Sequence of chain 1.B:
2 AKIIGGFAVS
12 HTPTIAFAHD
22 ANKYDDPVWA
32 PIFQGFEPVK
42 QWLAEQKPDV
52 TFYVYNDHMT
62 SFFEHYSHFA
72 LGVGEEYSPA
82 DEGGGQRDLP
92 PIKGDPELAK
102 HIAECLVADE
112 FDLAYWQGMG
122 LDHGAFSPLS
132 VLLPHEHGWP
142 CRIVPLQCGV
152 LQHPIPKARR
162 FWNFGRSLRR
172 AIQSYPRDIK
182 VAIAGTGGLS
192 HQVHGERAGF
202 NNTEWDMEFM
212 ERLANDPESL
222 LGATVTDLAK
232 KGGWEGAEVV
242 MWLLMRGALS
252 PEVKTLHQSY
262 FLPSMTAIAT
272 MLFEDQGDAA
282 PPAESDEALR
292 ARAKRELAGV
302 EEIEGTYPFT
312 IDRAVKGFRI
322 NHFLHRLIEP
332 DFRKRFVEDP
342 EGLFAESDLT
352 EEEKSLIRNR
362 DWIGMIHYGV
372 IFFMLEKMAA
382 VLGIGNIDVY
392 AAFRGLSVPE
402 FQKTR

Binding-site contacts:
Ligand atom OAC contacts residue GLU377 of chain 1.A at 2.5 Å (salt-bridge).
Ligand atom CAK contacts residue THR13 of chain 1.B at 3.5 Å.
Ligand atom CAL contacts residue PRO14 of chain 1.B at 3.5 Å (hydrophobic).
Ligand atom CAG contacts residue PRO14 of chain 1.B at 4.0 Å (hydrophobic).
Ligand atom CAG contacts residue THR267 of chain 1.B at 3.0 Å.
Ligand atom OAD contacts residue THR13 of chain 1.B at 3.9 Å.
Ligand atom OAA contacts residue MET266 of chain 1.B at 3.9 Å.
Ligand atom OAC contacts residue HIS124 of chain 1.B at 3.4 Å (h-bond).
Ligand atom CAI contacts residue GLU377 of chain 1.A at 3.5 Å.
Ligand atom CAJ contacts residue HIS192 of chain 1.B at 4.0 Å.
Ligand atom OAC contacts residue PHE374 of chain 1.A at 3.9 Å.
Ligand atom OAE contacts residue HIS59 of chain 1.B at 3.4 Å (h-bond).
Ligand atom CAH contacts residue MET266 of chain 1.B at 3.9 Å (hydrophobic).
Ligand atom CAL contacts residue HIS124 of chain 1.B at 3.7 Å.
Ligand atom OAB contacts residue THR267 of chain 1.B at 2.5 Å (h-bond).
Ligand atom OAA contacts residue TYR412 of chain 1.A at 2.3 Å (h-bond).
Ligand atom CAH contacts residue TYR412 of chain 1.A at 3.3 Å (hydrophobic).
Ligand atom OAB contacts residue TYR412 of chain 1.A at 3.5 Å (h-bond).
Ligand atom CAF contacts residue TYR391 of chain 1.A at 3.8 Å (hydrophobic).
Ligand atom CAJ contacts residue THR267 of chain 1.B at 4.0 Å.
Ligand atom CAF contacts residue PRO14 of chain 1.B at 3.5 Å (hydrophobic).
Ligand atom OAA contacts residue TYR391 of chain 1.A at 2.9 Å (h-bond).
Ligand atom OAD contacts residue HIS192 of chain 1.B at 3.5 Å (h-bond).
Ligand atom OAB contacts residue THR13 of chain 1.B at 3.0 Å.
Ligand atom CAH contacts residue TYR391 of chain 1.A at 3.8 Å (hydrophobic).
Ligand atom CAF contacts residue GLU377 of chain 1.A at 3.7 Å.
Ligand atom CAK contacts residue THR267 of chain 1.B at 3.6 Å.
Ligand atom CAI contacts residue PRO14 of chain 1.B at 3.3 Å (hydrophobic).
Ligand atom CAJ contacts residue THR13 of chain 1.B at 3.8 Å.
Ligand atom OAA contacts residue ASN387 of chain 1.A at 4.0 Å.
Ligand atom CAH contacts residue THR13 of chain 1.B at 3.5 Å.
Ligand atom OAE contacts residue HIS124 of chain 1.B at 3.0 Å (h-bond).
Ligand atom OAB contacts residue MET266 of chain 1.B at 3.4 Å.
Ligand atom CAJ contacts residue PRO14 of chain 1.B at 3.9 Å (hydrophobic).
Ligand atom CAH contacts residue THR267 of chain 1.B at 3.4 Å.
Ligand atom CAG contacts residue THR13 of chain 1.B at 3.3 Å.
Ligand atom CAI contacts residue HIS124 of chain 1.B at 3.9 Å.
Ligand atom CAK contacts residue PRO14 of chain 1.B at 3.9 Å (hydrophobic).
Ligand atom CAF contacts residue ASN387 of chain 1.A at 4.0 Å.
Ligand atom OAC contacts residue PRO14 of chain 1.B at 3.7 Å.

The protein below binds the small molecule below.
Small molecule (SMILES): O=C(O)c1cc(O)c(O)c(O)c1

Sequence of chain 1.A:
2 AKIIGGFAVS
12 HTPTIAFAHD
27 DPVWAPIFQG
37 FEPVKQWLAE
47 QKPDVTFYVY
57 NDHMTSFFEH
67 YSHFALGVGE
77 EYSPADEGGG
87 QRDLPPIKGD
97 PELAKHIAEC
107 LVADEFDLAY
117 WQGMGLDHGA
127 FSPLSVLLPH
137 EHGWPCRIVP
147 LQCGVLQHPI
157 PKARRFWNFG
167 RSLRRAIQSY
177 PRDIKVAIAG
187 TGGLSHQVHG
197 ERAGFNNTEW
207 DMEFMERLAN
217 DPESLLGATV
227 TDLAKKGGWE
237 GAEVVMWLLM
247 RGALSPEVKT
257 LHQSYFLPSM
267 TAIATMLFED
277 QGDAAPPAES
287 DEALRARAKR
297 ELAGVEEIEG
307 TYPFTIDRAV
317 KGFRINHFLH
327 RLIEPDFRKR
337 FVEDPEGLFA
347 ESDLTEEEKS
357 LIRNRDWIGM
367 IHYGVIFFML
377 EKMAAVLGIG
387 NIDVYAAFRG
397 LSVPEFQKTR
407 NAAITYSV